Sequence of chain 1.B:
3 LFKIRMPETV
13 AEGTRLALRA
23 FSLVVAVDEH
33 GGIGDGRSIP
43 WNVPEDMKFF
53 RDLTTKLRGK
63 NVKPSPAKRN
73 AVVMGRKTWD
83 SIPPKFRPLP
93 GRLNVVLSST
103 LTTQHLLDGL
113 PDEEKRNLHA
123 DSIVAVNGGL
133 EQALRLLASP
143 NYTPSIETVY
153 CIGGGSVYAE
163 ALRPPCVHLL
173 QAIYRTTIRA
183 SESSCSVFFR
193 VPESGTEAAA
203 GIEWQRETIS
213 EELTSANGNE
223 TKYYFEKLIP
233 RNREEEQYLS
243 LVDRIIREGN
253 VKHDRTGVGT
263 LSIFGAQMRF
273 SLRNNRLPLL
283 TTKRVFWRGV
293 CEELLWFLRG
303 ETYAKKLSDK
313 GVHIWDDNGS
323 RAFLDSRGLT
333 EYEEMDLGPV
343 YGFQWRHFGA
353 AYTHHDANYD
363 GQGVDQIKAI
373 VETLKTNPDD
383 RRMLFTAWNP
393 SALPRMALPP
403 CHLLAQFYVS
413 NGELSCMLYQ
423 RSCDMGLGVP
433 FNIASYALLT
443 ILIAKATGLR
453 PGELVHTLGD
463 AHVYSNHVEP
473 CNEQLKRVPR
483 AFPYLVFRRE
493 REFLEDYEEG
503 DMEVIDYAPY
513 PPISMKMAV

Binding-site contacts:
Ligand atom C12 contacts residue PHE52 of chain 1.B at 3.5 Å (hydrophobic).
Ligand atom C9 contacts residue ASP48 of chain 1.B at 3.2 Å.
Ligand atom C10 contacts residue ALA28 of chain 1.B at 3.6 Å (hydrophobic).
Ligand atom N3 contacts residue ALA28 of chain 1.B at 3.7 Å.
Ligand atom N1 contacts residue ASP48 of chain 1.B at 2.6 Å (salt-bridge).
Ligand atom C2 contacts residue ASP48 of chain 1.B at 3.6 Å.
Ligand atom C16 contacts residue ARG39 of chain 1.B at 3.7 Å.
Ligand atom N7 contacts residue ALA28 of chain 1.B at 3.4 Å (h-bond).
Ligand atom N1 contacts residue ALA28 of chain 1.B at 3.3 Å.
Ligand atom C4 contacts residue ILE154 of chain 1.B at 4.0 Å (hydrophobic).
Ligand atom C10 contacts residue ARG39 of chain 1.B at 4.1 Å.
Ligand atom C15 contacts residue ARG39 of chain 1.B at 3.5 Å.
Ligand atom C13 contacts residue PHE52 of chain 1.B at 3.8 Å (hydrophobic).
Ligand atom N7 contacts residue VAL26 of chain 1.B at 3.9 Å.
Ligand atom C10 contacts residue ASP48 of chain 1.B at 3.6 Å.
Ligand atom C2 contacts residue ALA28 of chain 1.B at 3.5 Å (hydrophobic).
Ligand atom C15 contacts residue ILE154 of chain 1.B at 4.1 Å (hydrophobic).
Ligand atom N3 contacts residue VAL27 of chain 1.B at 3.5 Å.
Ligand atom N7 contacts residue ASP48 of chain 1.B at 3.3 Å (salt-bridge).
Ligand atom C2 contacts residue VAL27 of chain 1.B at 3.6 Å (hydrophobic).
Ligand atom N8 contacts residue PHE52 of chain 1.B at 3.5 Å.
Ligand atom N8 contacts residue VAL26 of chain 1.B at 3.0 Å (h-bond).
Ligand atom N7 contacts residue THR178 of chain 1.B at 3.6 Å.
Ligand atom CL17 contacts residue THR80 of chain 1.B at 3.3 Å.
Ligand atom C9 contacts residue MET49 of chain 1.B at 3.7 Å (hydrophobic).
Ligand atom N5 contacts residue PHE52 of chain 1.B at 4.0 Å.
Ligand atom C16 contacts residue ILE154 of chain 1.B at 3.8 Å (hydrophobic).
Ligand atom C9 contacts residue PHE52 of chain 1.B at 3.9 Å (hydrophobic).
Ligand atom N8 contacts residue ILE154 of chain 1.B at 2.8 Å (h-bond).
Ligand atom C15 contacts residue THR80 of chain 1.B at 4.0 Å.
Ligand atom C14 contacts residue THR80 of chain 1.B at 4.0 Å.
Ligand atom N3 contacts residue VAL26 of chain 1.B at 3.6 Å (h-bond).
Ligand atom C6 contacts residue ASP48 of chain 1.B at 3.4 Å.
Ligand atom C4 contacts residue VAL26 of chain 1.B at 3.8 Å (hydrophobic).
Ligand atom N8 contacts residue TYR160 of chain 1.B at 3.7 Å.
Ligand atom CL17 contacts residue ILE84 of chain 1.B at 3.6 Å.
Ligand atom N3 contacts residue PHE52 of chain 1.B at 3.8 Å.
Ligand atom C13 contacts residue ILE154 of chain 1.B at 4.0 Å (hydrophobic).
Ligand atom N7 contacts residue VAL27 of chain 1.B at 3.0 Å (h-bond).
Ligand atom C4 contacts residue PHE52 of chain 1.B at 3.6 Å (hydrophobic).

A small-molecule ligand and the protein it binds are described below.
Small molecule (SMILES): CC1(C)N=C(N)N=C(N)N1c1ccc(Cl)cc1